Binding-site contacts:
Ligand atom N2 contacts residue ASN154 of chain 36.E at 3.8 Å.
Ligand atom N2 contacts residue THR156 of chain 36.E at 3.6 Å (h-bond).
Ligand atom C6 contacts residue MET151 of chain 36.E at 4.5 Å (hydrophobic).
Ligand atom C2 contacts residue ASN154 of chain 36.E at 3.5 Å.
Ligand atom C7 contacts residue THR156 of chain 36.E at 3.9 Å.
Ligand atom C2 contacts residue THR156 of chain 36.E at 4.2 Å.
Ligand atom C8 contacts residue THR156 of chain 36.E at 4.0 Å.
Ligand atom C7 contacts residue ASN154 of chain 36.E at 3.3 Å.
Ligand atom C1 contacts residue THR156 of chain 36.E at 3.6 Å.
Ligand atom O7 contacts residue ASN154 of chain 36.E at 2.6 Å (h-bond).
Ligand atom C1 contacts residue ASN154 of chain 36.E at 3.4 Å.
Ligand atom C8 contacts residue ASN154 of chain 36.E at 3.6 Å.
Ligand atom O5 contacts residue ASN154 of chain 36.E at 4.0 Å.
Ligand atom O6 contacts residue MET151 of chain 36.E at 3.4 Å.

Sequence of chain 36.E:
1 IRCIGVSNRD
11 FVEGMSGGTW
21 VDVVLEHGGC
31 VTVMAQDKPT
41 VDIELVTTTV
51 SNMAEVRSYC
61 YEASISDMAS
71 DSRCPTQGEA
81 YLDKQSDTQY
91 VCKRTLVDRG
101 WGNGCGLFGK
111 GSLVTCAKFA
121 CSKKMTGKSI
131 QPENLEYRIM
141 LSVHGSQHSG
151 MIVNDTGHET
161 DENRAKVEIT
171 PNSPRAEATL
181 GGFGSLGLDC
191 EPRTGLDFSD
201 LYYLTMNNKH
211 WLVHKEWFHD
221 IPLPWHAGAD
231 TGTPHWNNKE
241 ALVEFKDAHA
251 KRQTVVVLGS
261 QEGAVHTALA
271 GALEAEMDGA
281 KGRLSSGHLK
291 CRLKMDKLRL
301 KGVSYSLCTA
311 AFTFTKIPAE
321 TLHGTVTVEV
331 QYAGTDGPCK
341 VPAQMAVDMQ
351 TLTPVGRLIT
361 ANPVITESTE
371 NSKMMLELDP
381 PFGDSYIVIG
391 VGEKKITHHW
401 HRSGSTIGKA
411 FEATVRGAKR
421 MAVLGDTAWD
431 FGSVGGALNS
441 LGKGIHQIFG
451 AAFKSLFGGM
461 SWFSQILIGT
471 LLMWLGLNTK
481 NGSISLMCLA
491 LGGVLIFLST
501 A

The small molecule below binds the protein below.
Small molecule (SMILES): CC(=O)N[C@H]1[C@H](O[C@H]2[C@H](O)[C@@H](NC(C)=O)CO[C@@H]2CO)O[C@H](CO)[C@@H](O)[C@@H]1O